A small-molecule ligand and the protein it binds are described below.
Small molecule (SMILES): CO[C@H]1[C@H](O)[C@@H](O)[C@@H](O[C@H]2[C@H](O[C@@H]3CO[C@@H](O)[C@H](O)[C@H]3O)OC[C@@H](O)[C@@H]2O)O[C@@H]1C(=O)O

Sequence of chain 1.B:
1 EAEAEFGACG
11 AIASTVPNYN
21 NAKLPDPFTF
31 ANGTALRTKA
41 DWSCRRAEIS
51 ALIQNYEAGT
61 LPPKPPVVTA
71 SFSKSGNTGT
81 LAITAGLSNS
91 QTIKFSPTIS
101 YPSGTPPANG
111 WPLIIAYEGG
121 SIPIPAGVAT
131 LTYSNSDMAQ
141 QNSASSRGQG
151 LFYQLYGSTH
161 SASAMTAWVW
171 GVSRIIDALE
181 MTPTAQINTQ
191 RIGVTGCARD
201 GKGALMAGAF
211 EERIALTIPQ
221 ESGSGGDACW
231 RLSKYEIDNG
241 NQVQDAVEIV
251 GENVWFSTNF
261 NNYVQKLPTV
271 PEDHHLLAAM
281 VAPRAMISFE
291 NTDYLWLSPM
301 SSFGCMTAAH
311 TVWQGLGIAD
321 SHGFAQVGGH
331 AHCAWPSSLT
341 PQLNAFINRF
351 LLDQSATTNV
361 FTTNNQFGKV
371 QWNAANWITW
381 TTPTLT

Binding-site contacts:
Ligand atom C3 contacts residue GLU252 of chain 1.B at 4.0 Å.
Ligand atom O6B contacts residue ARG199 of chain 1.B at 2.8 Å (salt-bridge).
Ligand atom C3 contacts residue LYS202 of chain 1.B at 4.0 Å.
Ligand atom C1 contacts residue GLU248 of chain 1.B at 3.8 Å.
Ligand atom C3 contacts residue TRP296 of chain 1.B at 3.9 Å (hydrophobic).
Ligand atom C1 contacts residue GLU252 of chain 1.B at 3.8 Å.
Ligand atom C5 contacts residue TRP296 of chain 1.B at 3.5 Å (hydrophobic).
Ligand atom O5 contacts residue ARG199 of chain 1.B at 3.1 Å (salt-bridge).
Ligand atom O4 contacts residue ALA198 of chain 1.B at 3.5 Å.
Ligand atom O4 contacts residue LYS202 of chain 1.B at 3.4 Å (salt-bridge).
Ligand atom C1 contacts residue GLU252 of chain 1.B at 3.7 Å.
Ligand atom O6A contacts residue HIS332 of chain 1.B at 2.9 Å (h-bond).
Ligand atom C6 contacts residue ALA198 of chain 1.B at 3.2 Å (hydrophobic).
Ligand atom C1 contacts residue TRP296 of chain 1.B at 3.9 Å (hydrophobic).
Ligand atom O3 contacts residue LYS202 of chain 1.B at 2.8 Å (salt-bridge).
Ligand atom O5 contacts residue GLU248 of chain 1.B at 4.0 Å.
Ligand atom C5 contacts residue GLU252 of chain 1.B at 3.6 Å.
Ligand atom O3 contacts residue HIS332 of chain 1.B at 3.6 Å (h-bond).
Ligand atom C3 contacts residue GLN244 of chain 1.B at 3.5 Å.
Ligand atom O5 contacts residue TRP296 of chain 1.B at 3.8 Å.
Ligand atom O5 contacts residue GLU252 of chain 1.B at 3.9 Å.
Ligand atom C2 contacts residue TRP296 of chain 1.B at 3.8 Å (hydrophobic).
Ligand atom C7 contacts residue LEU297 of chain 1.B at 3.4 Å (hydrophobic).
Ligand atom C7 contacts residue GLU221 of chain 1.B at 3.9 Å.
Ligand atom C4 contacts residue ARG199 of chain 1.B at 4.0 Å.
Ligand atom C7 contacts residue SER222 of chain 1.B at 3.9 Å.
Ligand atom C1 contacts residue ARG199 of chain 1.B at 3.6 Å.
Ligand atom O2 contacts residue GLN244 of chain 1.B at 2.9 Å (h-bond).
Ligand atom C6 contacts residue HIS332 of chain 1.B at 3.8 Å.
Ligand atom C7 contacts residue ALA198 of chain 1.B at 3.9 Å (hydrophobic).
Ligand atom C7 contacts residue LYS202 of chain 1.B at 3.7 Å.
Ligand atom O2 contacts residue TRP296 of chain 1.B at 3.3 Å (h-bond).
Ligand atom C6 contacts residue ARG199 of chain 1.B at 3.9 Å.
Ligand atom O6B contacts residue ALA198 of chain 1.B at 3.2 Å.
Ligand atom O3 contacts residue GLN244 of chain 1.B at 2.6 Å (h-bond).
Ligand atom O4 contacts residue ARG199 of chain 1.B at 3.3 Å (salt-bridge).
Ligand atom O2 contacts residue GLU252 of chain 1.B at 2.7 Å (salt-bridge).
Ligand atom C2 contacts residue GLU252 of chain 1.B at 3.2 Å.
Ligand atom O2 contacts residue TRP296 of chain 1.B at 2.9 Å (h-bond).
Ligand atom O6A contacts residue ALA198 of chain 1.B at 3.2 Å.